Binding-site contacts:
Ligand atom N1 contacts residue PHE33 of chain 1.A at 3.7 Å.
Ligand atom NAJ contacts residue ILE109 of chain 1.A at 2.9 Å (h-bond).
Ligand atom N3 contacts residue PHE33 of chain 1.A at 3.7 Å.
Ligand atom C5 contacts residue NDP1 of chain 1.C at 3.5 Å.
Ligand atom C4 contacts residue PHE33 of chain 1.A at 3.6 Å (hydrophobic).
Ligand atom C6 contacts residue NDP1 of chain 1.C at 3.0 Å.
Ligand atom C2 contacts residue PHE33 of chain 1.A at 3.7 Å (hydrophobic).
Ligand atom C5 contacts residue PHE33 of chain 1.A at 3.6 Å (hydrophobic).
Ligand atom NAJ contacts residue PHE33 of chain 1.A at 3.9 Å.
Ligand atom N1 contacts residue ILE6 of chain 1.A at 3.4 Å (h-bond).
Ligand atom CAN contacts residue ILE109 of chain 1.A at 3.8 Å (hydrophobic).
Ligand atom OBA contacts residue PRO60 of chain 1.A at 3.8 Å.
Ligand atom NAH contacts residue GLU29 of chain 1.A at 2.5 Å (salt-bridge).
Ligand atom CAZ contacts residue GLU29 of chain 1.A at 3.7 Å.
Ligand atom CAW contacts residue ILE30 of chain 1.A at 3.7 Å (hydrophobic).
Ligand atom NAJ contacts residue TYR115 of chain 1.A at 2.9 Å (h-bond).
Ligand atom N1 contacts residue ALA8 of chain 1.A at 3.9 Å.
Ligand atom N1 contacts residue VAL7 of chain 1.A at 3.4 Å.
Ligand atom C2 contacts residue ALA8 of chain 1.A at 3.9 Å (hydrophobic).
Ligand atom C6 contacts residue ILE6 of chain 1.A at 3.7 Å (hydrophobic).
Ligand atom CAI contacts residue GLU29 of chain 1.A at 3.7 Å.
Ligand atom NAH contacts residue THR130 of chain 1.A at 3.8 Å.
Ligand atom C6 contacts residue PHE33 of chain 1.A at 3.6 Å (hydrophobic).
Ligand atom NAH contacts residue ALA8 of chain 1.A at 3.8 Å.
Ligand atom C4 contacts residue GLU29 of chain 1.A at 3.6 Å.
Ligand atom C2 contacts residue NDP1 of chain 1.C at 3.9 Å.
Ligand atom N3 contacts residue GLU29 of chain 1.A at 2.6 Å (salt-bridge).
Ligand atom CAK contacts residue NDP1 of chain 1.C at 3.8 Å.
Ligand atom CAN contacts residue THR55 of chain 1.A at 3.7 Å.
Ligand atom N1 contacts residue NDP1 of chain 1.C at 3.2 Å (h-bond).
Ligand atom NAJ contacts residue ILE6 of chain 1.A at 3.1 Å (h-bond).
Ligand atom CAL contacts residue NDP1 of chain 1.C at 3.8 Å.
Ligand atom OBA contacts residue SER58 of chain 1.A at 3.4 Å (h-bond).
Ligand atom CAZ contacts residue MET22 of chain 1.A at 3.5 Å (hydrophobic).
Ligand atom C2 contacts residue GLU29 of chain 1.A at 3.4 Å.
Ligand atom NAJ contacts residue NDP1 of chain 1.C at 3.2 Å (h-bond).
Ligand atom CAR contacts residue PRO60 of chain 1.A at 3.6 Å (hydrophobic).
Ligand atom NAH contacts residue ILE6 of chain 1.A at 3.8 Å.
Ligand atom NAH contacts residue VAL7 of chain 1.A at 3.6 Å.
Ligand atom CAA contacts residue LEU66 of chain 1.A at 3.9 Å (hydrophobic).

The protein below binds the small molecule below.
Small molecule (SMILES): CCc1nc(N)nc(N)c1C#C[C@H](C)c1cc(OC)cc(-c2ccncc2)c1

Sequence of chain 1.A:
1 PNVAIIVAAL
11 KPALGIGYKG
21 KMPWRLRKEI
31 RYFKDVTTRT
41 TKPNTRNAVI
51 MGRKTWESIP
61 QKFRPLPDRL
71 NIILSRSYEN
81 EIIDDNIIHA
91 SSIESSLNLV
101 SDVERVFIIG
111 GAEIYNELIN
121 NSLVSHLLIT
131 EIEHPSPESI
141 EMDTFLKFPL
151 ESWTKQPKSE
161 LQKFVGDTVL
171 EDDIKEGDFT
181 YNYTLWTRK